Sequence of chain 1.B:
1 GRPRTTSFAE

A small-molecule ligand and the protein it binds are described below.
Small molecule (SMILES): Clc1ccc(C2(c3ccc(-c4cn[nH]c4)cc3)CCNCC2)cc1

Binding-site contacts:
Ligand atom CL1 contacts residue LYS25 of chain 1.A at 3.5 Å.
Ligand atom C9 contacts residue ASP153 of chain 1.A at 3.5 Å.
Ligand atom C7 contacts residue LYS20 of chain 1.A at 3.7 Å.
Ligand atom C7 contacts residue GLY19 of chain 1.A at 3.7 Å.
Ligand atom C19 contacts residue ASP153 of chain 1.A at 3.6 Å.
Ligand atom N11 contacts residue ARG4 of chain 1.B at 3.5 Å (salt-bridge).
Ligand atom C20 contacts residue ALA39 of chain 1.A at 3.7 Å (hydrophobic).
Ligand atom N22 contacts residue ALA39 of chain 1.A at 3.1 Å.
Ligand atom C3 contacts residue LYS41 of chain 1.A at 3.5 Å.
Ligand atom C12 contacts residue ARG4 of chain 1.B at 3.5 Å.
Ligand atom C21 contacts residue ALA39 of chain 1.A at 3.4 Å (hydrophobic).
Ligand atom C4 contacts residue ASP153 of chain 1.A at 3.1 Å.
Ligand atom N11 contacts residue GLU96 of chain 1.A at 2.7 Å (salt-bridge).
Ligand atom C10 contacts residue GLU96 of chain 1.A at 3.6 Å.
Ligand atom CL1 contacts residue GLY21 of chain 1.A at 3.7 Å.
Ligand atom N11 contacts residue GLU139 of chain 1.A at 3.3 Å (salt-bridge).
Ligand atom C16 contacts residue VAL26 of chain 1.A at 3.5 Å (hydrophobic).
Ligand atom CL1 contacts residue LEU43 of chain 1.A at 3.7 Å.
Ligand atom N23 contacts residue ALA39 of chain 1.A at 3.2 Å.
Ligand atom C20 contacts residue MET142 of chain 1.A at 3.8 Å (hydrophobic).
Ligand atom C7 contacts residue GLY21 of chain 1.A at 3.5 Å.
Ligand atom C18 contacts residue THR152 of chain 1.A at 3.3 Å.
Ligand atom C17 contacts residue MET142 of chain 1.A at 3.7 Å (hydrophobic).
Ligand atom N22 contacts residue TYR91 of chain 1.A at 3.5 Å.
Ligand atom N23 contacts residue ALA92 of chain 1.A at 3.5 Å (h-bond).
Ligand atom C10 contacts residue GLU139 of chain 1.A at 3.1 Å.
Ligand atom C24 contacts residue ALA39 of chain 1.A at 3.6 Å (hydrophobic).
Ligand atom N22 contacts residue GLU90 of chain 1.A at 3.6 Å.
Ligand atom C7 contacts residue VAL26 of chain 1.A at 3.2 Å (hydrophobic).
Ligand atom CL1 contacts residue GLY24 of chain 1.A at 3.2 Å.
Ligand atom C6 contacts residue GLY19 of chain 1.A at 3.7 Å.
Ligand atom C12 contacts residue GLU96 of chain 1.A at 2.9 Å.
Ligand atom C3 contacts residue ASP153 of chain 1.A at 3.7 Å.
Ligand atom C2 contacts residue GLY21 of chain 1.A at 3.5 Å.
Ligand atom C21 contacts residue MET142 of chain 1.A at 3.6 Å (hydrophobic).
Ligand atom C24 contacts residue MET89 of chain 1.A at 3.4 Å (hydrophobic).
Ligand atom C6 contacts residue VAL26 of chain 1.A at 3.2 Å (hydrophobic).
Ligand atom N22 contacts residue ALA92 of chain 1.A at 2.8 Å (h-bond).
Ligand atom N23 contacts residue GLU90 of chain 1.A at 2.9 Å (salt-bridge).
Ligand atom C19 contacts residue THR152 of chain 1.A at 3.6 Å.

Sequence of chain 1.A:
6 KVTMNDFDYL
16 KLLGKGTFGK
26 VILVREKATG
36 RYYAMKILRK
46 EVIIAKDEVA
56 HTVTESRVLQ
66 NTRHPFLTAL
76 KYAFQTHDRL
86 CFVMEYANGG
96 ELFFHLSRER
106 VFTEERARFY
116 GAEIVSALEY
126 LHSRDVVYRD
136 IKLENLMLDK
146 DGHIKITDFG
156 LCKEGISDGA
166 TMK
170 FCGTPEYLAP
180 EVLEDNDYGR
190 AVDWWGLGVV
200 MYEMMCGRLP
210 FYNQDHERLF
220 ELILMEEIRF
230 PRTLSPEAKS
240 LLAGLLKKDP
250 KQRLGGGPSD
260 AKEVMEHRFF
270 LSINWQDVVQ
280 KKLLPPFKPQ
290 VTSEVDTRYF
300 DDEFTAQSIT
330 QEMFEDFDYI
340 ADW